This small molecule binds to this protein.
Small molecule (SMILES): CCCCC[C@H](CC(=O)NO)C(=O)N[C@H](C(=O)N1CCC[C@H]1CO)C(C)C

Sequence of chain 2.C:
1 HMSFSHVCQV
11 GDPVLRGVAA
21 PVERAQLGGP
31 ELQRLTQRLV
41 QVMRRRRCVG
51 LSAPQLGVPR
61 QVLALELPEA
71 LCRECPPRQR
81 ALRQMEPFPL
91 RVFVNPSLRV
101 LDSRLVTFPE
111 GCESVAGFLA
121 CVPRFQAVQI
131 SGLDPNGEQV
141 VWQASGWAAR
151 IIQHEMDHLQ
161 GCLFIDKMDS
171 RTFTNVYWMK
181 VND

Binding-site contacts:
Ligand atom O4 contacts residue CO1 of chain 2.J at 2.2 Å.
Ligand atom O27 contacts residue ARG83 of chain 2.C at 3.4 Å (salt-bridge).
Ligand atom C25 contacts residue TRP147 of chain 2.C at 3.7 Å (hydrophobic).
Ligand atom C9 contacts residue HIS154 of chain 2.C at 3.6 Å.
Ligand atom O13 contacts residue VAL49 of chain 2.C at 3.2 Å (h-bond).
Ligand atom O4 contacts residue HIS154 of chain 2.C at 3.1 Å (h-bond).
Ligand atom C11 contacts residue ARG150 of chain 2.C at 3.8 Å.
Ligand atom N14 contacts residue GLY111 of chain 2.C at 3.3 Å (h-bond).
Ligand atom O2 contacts residue CO1 of chain 2.J at 2.1 Å.
Ligand atom N1 contacts residue HIS154 of chain 2.C at 3.6 Å (h-bond).
Ligand atom C3 contacts residue CO1 of chain 2.J at 3.0 Å.
Ligand atom C26 contacts residue LEU119 of chain 2.C at 3.7 Å (hydrophobic).
Ligand atom C26 contacts residue PRO109 of chain 2.C at 3.5 Å (hydrophobic).
Ligand atom C18 contacts residue GLU113 of chain 2.C at 3.5 Å.
Ligand atom O27 contacts residue PRO109 of chain 2.C at 2.6 Å (h-bond).
Ligand atom O4 contacts residue CYS112 of chain 2.C at 3.2 Å.
Ligand atom O2 contacts residue HIS158 of chain 2.C at 2.8 Å (h-bond).
Ligand atom O4 contacts residue GLN55 of chain 2.C at 3.7 Å.
Ligand atom O20 contacts residue GLY111 of chain 2.C at 2.9 Å (h-bond).
Ligand atom C5 contacts residue GLY50 of chain 2.C at 3.5 Å.
Ligand atom C17 contacts residue GLY111 of chain 2.C at 3.7 Å.
Ligand atom O2 contacts residue GLN55 of chain 2.C at 3.0 Å (h-bond).
Ligand atom C6 contacts residue GLY111 of chain 2.C at 3.7 Å.
Ligand atom O4 contacts residue GLU113 of chain 2.C at 2.9 Å (salt-bridge).
Ligand atom C10 contacts residue ARG150 of chain 2.C at 3.6 Å.
Ligand atom C22 contacts residue TRP147 of chain 2.C at 3.8 Å (hydrophobic).
Ligand atom C11 contacts residue TRP147 of chain 2.C at 3.5 Å (hydrophobic).
Ligand atom N1 contacts residue GLU155 of chain 2.C at 2.9 Å (salt-bridge).
Ligand atom C25 contacts residue ARG83 of chain 2.C at 3.6 Å.
Ligand atom N1 contacts residue GLY50 of chain 2.C at 2.9 Å (h-bond).
Ligand atom C7 contacts residue GLU155 of chain 2.C at 3.6 Å.
Ligand atom C8 contacts residue VAL49 of chain 2.C at 3.5 Å (hydrophobic).
Ligand atom N1 contacts residue CO1 of chain 2.J at 3.0 Å.
Ligand atom C7 contacts residue VAL49 of chain 2.C at 3.8 Å (hydrophobic).
Ligand atom C3 contacts residue HIS154 of chain 2.C at 3.6 Å.
Ligand atom O20 contacts residue GLU110 of chain 2.C at 3.4 Å.
Ligand atom O2 contacts residue HIS154 of chain 2.C at 3.1 Å (h-bond).
Ligand atom C3 contacts residue GLY50 of chain 2.C at 3.5 Å.
Ligand atom O13 contacts residue CYS48 of chain 2.C at 3.4 Å.
Ligand atom O2 contacts residue GLU155 of chain 2.C at 2.9 Å (salt-bridge).